Sequence of chain 1.C:
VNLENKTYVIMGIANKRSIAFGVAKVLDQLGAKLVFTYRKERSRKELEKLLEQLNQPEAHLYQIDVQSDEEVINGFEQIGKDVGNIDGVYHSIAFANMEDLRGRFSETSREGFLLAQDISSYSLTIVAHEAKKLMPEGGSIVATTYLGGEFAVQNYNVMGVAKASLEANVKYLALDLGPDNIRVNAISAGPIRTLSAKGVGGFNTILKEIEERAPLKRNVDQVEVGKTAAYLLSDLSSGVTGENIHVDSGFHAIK

Binding-site contacts:
Ligand atom O contacts residue GLY229 of chain 1.C at 3.5 Å (h-bond).
Ligand atom OE1 contacts residue ARG129 of chain 1.C at 2.6 Å (salt-bridge).
Ligand atom CB contacts residue ARG129 of chain 1.C at 2.6 Å.
Ligand atom O contacts residue GLY228 of chain 1.C at 4.3 Å.
Ligand atom OXT contacts residue GLY229 of chain 1.C at 3.7 Å.
Ligand atom C contacts residue GLY228 of chain 1.C at 4.4 Å.
Ligand atom C contacts residue ARG129 of chain 1.C at 4.4 Å.
Ligand atom N contacts residue ARG129 of chain 1.C at 3.8 Å.
Ligand atom CA contacts residue ARG129 of chain 1.C at 3.8 Å.
Ligand atom C contacts residue GLY229 of chain 1.C at 3.8 Å.
Ligand atom O contacts residue ARG129 of chain 1.C at 4.4 Å.
Ligand atom CG contacts residue ARG129 of chain 1.C at 3.6 Å.
Ligand atom CD contacts residue ARG129 of chain 1.C at 3.5 Å.

This protein binds this small molecule.
Small molecule (SMILES): N[C@@H](CCC(=O)O)C(=O)O